The protein below binds the small molecule below.
Small molecule (SMILES): O=C(CO)[C@@H](O)[C@H](O)[C@H](O)COP(=O)(O)O

Sequence of chain 3.B:
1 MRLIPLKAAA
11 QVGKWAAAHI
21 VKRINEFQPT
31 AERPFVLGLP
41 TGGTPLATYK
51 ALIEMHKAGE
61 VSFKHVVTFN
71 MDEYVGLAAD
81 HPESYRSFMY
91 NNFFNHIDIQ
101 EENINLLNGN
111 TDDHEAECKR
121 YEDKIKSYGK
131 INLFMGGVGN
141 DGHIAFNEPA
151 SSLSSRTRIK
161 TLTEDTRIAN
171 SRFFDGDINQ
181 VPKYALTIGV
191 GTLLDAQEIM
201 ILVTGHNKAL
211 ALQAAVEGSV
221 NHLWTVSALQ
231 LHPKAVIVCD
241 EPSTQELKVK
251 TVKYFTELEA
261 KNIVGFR

Binding-site contacts:
Ligand atom O3P contacts residue ARG172 of chain 3.B at 3.8 Å.
Ligand atom O1 contacts residue THR41 of chain 3.B at 3.0 Å (h-bond).
Ligand atom C6 contacts residue LYS208 of chain 3.B at 3.6 Å.
Ligand atom P contacts residue THR44 of chain 3.B at 3.6 Å.
Ligand atom P contacts residue LYS208 of chain 3.B at 3.9 Å.
Ligand atom O1 contacts residue ASP72 of chain 3.B at 2.7 Å (salt-bridge).
Ligand atom O3 contacts residue ALA145 of chain 3.B at 2.7 Å (h-bond).
Ligand atom O1P contacts residue GLY42 of chain 3.B at 3.8 Å.
Ligand atom O4 contacts residue GLY137 of chain 3.B at 3.2 Å.
Ligand atom O1 contacts residue PRO40 of chain 3.B at 3.7 Å.
Ligand atom O2 contacts residue ASP72 of chain 3.B at 2.7 Å (salt-bridge).
Ligand atom C2 contacts residue ALA145 of chain 3.B at 4.0 Å (hydrophobic).
Ligand atom O2P contacts residue GLY43 of chain 3.B at 2.8 Å (h-bond).
Ligand atom C3 contacts residue ALA145 of chain 3.B at 3.6 Å (hydrophobic).
Ligand atom O3P contacts residue THR44 of chain 3.B at 3.6 Å (h-bond).
Ligand atom O5 contacts residue HIS143 of chain 3.B at 2.8 Å (h-bond).
Ligand atom C3 contacts residue PHE146 of chain 3.B at 4.1 Å (hydrophobic).
Ligand atom O2 contacts residue ALA145 of chain 3.B at 3.3 Å.
Ligand atom C5 contacts residue VAL138 of chain 3.B at 3.7 Å (hydrophobic).
Ligand atom C1 contacts residue THR41 of chain 3.B at 3.5 Å.
Ligand atom O5 contacts residue GLY139 of chain 3.B at 4.1 Å.
Ligand atom O1P contacts residue GLY43 of chain 3.B at 3.3 Å (h-bond).
Ligand atom O3P contacts residue LYS208 of chain 3.B at 2.7 Å (salt-bridge).
Ligand atom O3 contacts residue HIS143 of chain 3.B at 3.2 Å.
Ligand atom C5 contacts residue HIS143 of chain 3.B at 3.4 Å.
Ligand atom O1P contacts residue THR44 of chain 3.B at 2.6 Å (h-bond).
Ligand atom C1 contacts residue ASP72 of chain 3.B at 3.5 Å.
Ligand atom O2P contacts residue ARG172 of chain 3.B at 2.8 Å (salt-bridge).
Ligand atom O6 contacts residue LYS208 of chain 3.B at 4.2 Å.
Ligand atom C5 contacts residue GLY139 of chain 3.B at 4.0 Å.
Ligand atom O1 contacts residue MET71 of chain 3.B at 4.2 Å.
Ligand atom P contacts residue GLY42 of chain 3.B at 4.1 Å.
Ligand atom P contacts residue GLY43 of chain 3.B at 3.6 Å.
Ligand atom O2 contacts residue MET71 of chain 3.B at 3.4 Å (h-bond).
Ligand atom C6 contacts residue VAL138 of chain 3.B at 3.2 Å (hydrophobic).
Ligand atom P contacts residue ARG172 of chain 3.B at 3.8 Å.
Ligand atom O4 contacts residue VAL138 of chain 3.B at 3.8 Å.
Ligand atom C3 contacts residue HIS143 of chain 3.B at 3.8 Å.
Ligand atom O2P contacts residue GLY42 of chain 3.B at 3.4 Å.
Ligand atom C2 contacts residue ASP72 of chain 3.B at 3.6 Å.